Binding-site contacts:
Ligand atom C5 contacts residue SER437 of chain 1.U at 3.9 Å.
Ligand atom C1 contacts residue SER437 of chain 1.U at 2.1 Å.
Ligand atom O1B contacts residue SER437 of chain 1.U at 3.2 Å (h-bond).
Ligand atom O1B contacts residue SER398 of chain 1.U at 4.3 Å.
Ligand atom C4 contacts residue SER437 of chain 1.U at 3.5 Å.
Ligand atom C6 contacts residue SER437 of chain 1.U at 3.1 Å.
Ligand atom O6 contacts residue SER437 of chain 1.U at 2.2 Å (h-bond).
Ligand atom C2 contacts residue SER437 of chain 1.U at 1.4 Å.
Ligand atom C1 contacts residue SER398 of chain 1.U at 4.3 Å.
Ligand atom O1A contacts residue SER398 of chain 1.U at 3.1 Å.
Ligand atom C4 contacts residue SER438 of chain 1.U at 4.0 Å.
Ligand atom C3 contacts residue SER437 of chain 1.U at 2.7 Å.
Ligand atom C1 contacts residue VAL397 of chain 1.U at 4.2 Å (hydrophobic).
Ligand atom O1A contacts residue VAL397 of chain 1.U at 3.2 Å (h-bond).
Ligand atom O1A contacts residue SER437 of chain 1.U at 2.5 Å (h-bond).
Ligand atom O8 contacts residue SER437 of chain 1.U at 3.7 Å.
Ligand atom C7 contacts residue SER437 of chain 1.U at 4.4 Å.
Ligand atom O4 contacts residue SER438 of chain 1.U at 4.5 Å.
Ligand atom C2 contacts residue SER438 of chain 1.U at 4.5 Å.

A small-molecule ligand and the protein it binds are described below.
Small molecule (SMILES): C[C@H](O)[C@H](N)[C@@H]1O[C@](O)(C(=O)O)C[C@H](O)[C@@H]1N

Sequence of chain 1.U:
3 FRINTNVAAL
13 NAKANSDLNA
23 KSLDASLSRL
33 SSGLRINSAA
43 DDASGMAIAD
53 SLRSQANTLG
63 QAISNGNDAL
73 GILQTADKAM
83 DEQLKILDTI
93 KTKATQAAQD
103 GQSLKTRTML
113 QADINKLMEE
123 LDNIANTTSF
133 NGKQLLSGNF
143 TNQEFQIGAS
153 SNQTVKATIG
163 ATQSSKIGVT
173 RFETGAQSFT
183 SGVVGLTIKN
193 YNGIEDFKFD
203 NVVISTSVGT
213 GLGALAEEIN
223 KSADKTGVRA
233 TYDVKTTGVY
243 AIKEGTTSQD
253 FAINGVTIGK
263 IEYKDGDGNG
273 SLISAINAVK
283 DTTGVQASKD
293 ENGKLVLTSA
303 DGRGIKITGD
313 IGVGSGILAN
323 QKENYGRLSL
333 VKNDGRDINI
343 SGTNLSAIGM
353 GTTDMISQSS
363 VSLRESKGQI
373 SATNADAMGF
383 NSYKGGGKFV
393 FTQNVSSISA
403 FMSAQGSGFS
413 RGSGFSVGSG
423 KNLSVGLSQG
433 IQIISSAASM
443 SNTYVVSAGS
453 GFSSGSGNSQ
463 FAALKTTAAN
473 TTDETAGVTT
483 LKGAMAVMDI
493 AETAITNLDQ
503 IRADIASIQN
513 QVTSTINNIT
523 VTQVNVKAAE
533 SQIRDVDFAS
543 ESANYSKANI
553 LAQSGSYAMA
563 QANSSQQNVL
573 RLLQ